Binding-site contacts:
Ligand atom C1 contacts residue GLU351 of chain 7.A at 1.4 Å.
Ligand atom C6 contacts residue TYR295 of chain 7.A at 3.1 Å (hydrophobic).
Ligand atom O4 contacts residue GLU404 of chain 7.A at 2.7 Å (salt-bridge).
Ligand atom O3 contacts residue GLU351 of chain 7.A at 3.9 Å.
Ligand atom O6 contacts residue GLU404 of chain 7.A at 2.7 Å (salt-bridge).
Ligand atom F2 contacts residue ASN164 of chain 7.A at 2.8 Å.
Ligand atom C3 contacts residue TRP397 of chain 7.A at 3.6 Å (hydrophobic).
Ligand atom C6 contacts residue GLU404 of chain 7.A at 3.5 Å.
Ligand atom C6 contacts residue TRP397 of chain 7.A at 4.0 Å (hydrophobic).
Ligand atom C1 contacts residue GLU165 of chain 7.A at 3.4 Å.
Ligand atom C3 contacts residue HIS120 of chain 7.A at 4.0 Å.
Ligand atom O4 contacts residue TRP397 of chain 7.A at 3.3 Å.
Ligand atom C6 contacts residue PHE413 of chain 7.A at 3.7 Å (hydrophobic).
Ligand atom O4 contacts residue GLN19 of chain 7.A at 3.0 Å (h-bond).
Ligand atom O3 contacts residue GLN19 of chain 7.A at 2.6 Å (h-bond).
Ligand atom C5 contacts residue TRP397 of chain 7.A at 3.6 Å (hydrophobic).
Ligand atom F2 contacts residue GLU351 of chain 7.A at 2.5 Å.
Ligand atom O6 contacts residue TRP325 of chain 7.A at 3.5 Å.
Ligand atom C4 contacts residue TRP397 of chain 7.A at 3.9 Å (hydrophobic).
Ligand atom O4 contacts residue TRP405 of chain 7.A at 3.6 Å.
Ligand atom F2 contacts residue GLU165 of chain 7.A at 3.4 Å.
Ligand atom C2 contacts residue GLU351 of chain 7.A at 2.1 Å.
Ligand atom C4 contacts residue GLU351 of chain 7.A at 3.4 Å.
Ligand atom C2 contacts residue HIS120 of chain 7.A at 4.0 Å.
Ligand atom C4 contacts residue GLU404 of chain 7.A at 3.7 Å.
Ligand atom C1 contacts residue TYR295 of chain 7.A at 3.5 Å (hydrophobic).
Ligand atom O3 contacts residue HIS120 of chain 7.A at 3.0 Å.
Ligand atom C5 contacts residue GLU351 of chain 7.A at 2.9 Å.
Ligand atom O5 contacts residue TYR295 of chain 7.A at 2.8 Å (h-bond).
Ligand atom C4 contacts residue TRP405 of chain 7.A at 3.7 Å (hydrophobic).
Ligand atom F2 contacts residue ASN293 of chain 7.A at 4.0 Å.
Ligand atom C5 contacts residue TYR295 of chain 7.A at 2.9 Å (hydrophobic).
Ligand atom C3 contacts residue TRP405 of chain 7.A at 3.8 Å (hydrophobic).
Ligand atom C3 contacts residue GLN19 of chain 7.A at 3.7 Å.
Ligand atom F2 contacts residue HIS120 of chain 7.A at 3.0 Å.
Ligand atom O5 contacts residue GLU351 of chain 7.A at 2.4 Å (salt-bridge).
Ligand atom O3 contacts residue TRP405 of chain 7.A at 2.9 Å (h-bond).
Ligand atom O3 contacts residue TRP397 of chain 7.A at 3.8 Å.
Ligand atom C3 contacts residue GLU351 of chain 7.A at 2.6 Å.
Ligand atom C2 contacts residue GLU165 of chain 7.A at 3.5 Å.

Sequence of chain 7.A:
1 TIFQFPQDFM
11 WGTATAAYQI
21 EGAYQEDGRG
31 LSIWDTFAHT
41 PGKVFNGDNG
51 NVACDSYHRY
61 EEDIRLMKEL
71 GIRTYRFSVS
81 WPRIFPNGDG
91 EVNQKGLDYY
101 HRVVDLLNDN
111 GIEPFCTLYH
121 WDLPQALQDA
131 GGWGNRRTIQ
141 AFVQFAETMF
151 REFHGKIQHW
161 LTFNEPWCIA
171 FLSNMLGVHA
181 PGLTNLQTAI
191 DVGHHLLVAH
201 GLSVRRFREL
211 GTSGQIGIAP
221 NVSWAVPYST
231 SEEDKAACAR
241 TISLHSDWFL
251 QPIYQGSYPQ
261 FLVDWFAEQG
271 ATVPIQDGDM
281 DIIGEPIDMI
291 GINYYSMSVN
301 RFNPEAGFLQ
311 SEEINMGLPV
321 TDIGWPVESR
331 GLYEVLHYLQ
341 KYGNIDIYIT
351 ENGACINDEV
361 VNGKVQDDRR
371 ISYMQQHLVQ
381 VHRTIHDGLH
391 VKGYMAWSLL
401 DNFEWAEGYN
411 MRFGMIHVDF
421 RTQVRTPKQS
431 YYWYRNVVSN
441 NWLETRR

This small molecule binds to this protein.
Small molecule (SMILES): OC[C@H]1O[C@H](O)[C@H](F)[C@@H](O)[C@@H]1O